Sequence of chain 1.B:
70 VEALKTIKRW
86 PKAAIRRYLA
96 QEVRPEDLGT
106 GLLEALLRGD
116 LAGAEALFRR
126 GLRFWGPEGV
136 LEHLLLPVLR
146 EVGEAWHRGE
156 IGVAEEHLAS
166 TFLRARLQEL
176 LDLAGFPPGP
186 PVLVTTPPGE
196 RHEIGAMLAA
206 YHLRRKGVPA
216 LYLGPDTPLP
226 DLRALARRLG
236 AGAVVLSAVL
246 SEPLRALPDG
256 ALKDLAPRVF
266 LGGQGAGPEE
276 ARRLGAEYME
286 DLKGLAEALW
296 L

Binding-site contacts:
Ligand atom C1' contacts residue GLU161 of chain 1.A at 3.5 Å.
Ligand atom C2' contacts residue GLU161 of chain 1.A at 3.5 Å.
Ligand atom O3' contacts residue GLU161 of chain 1.A at 3.6 Å.
Ligand atom C2' contacts residue TRP151 of chain 1.A at 3.4 Å (hydrophobic).
Ligand atom C8 contacts residue B121 of chain 1.I at 3.8 Å.
Ligand atom C5 contacts residue B121 of chain 1.I at 4.0 Å.
Ligand atom N9 contacts residue VAL158 of chain 1.A at 3.9 Å.
Ligand atom C3' contacts residue GLU161 of chain 1.A at 4.1 Å.
Ligand atom N3 contacts residue B121 of chain 1.I at 3.9 Å.
Ligand atom O3' contacts residue TRP151 of chain 1.A at 3.2 Å.
Ligand atom C2 contacts residue VAL158 of chain 1.A at 4.2 Å (hydrophobic).
Ligand atom C2 contacts residue ASP221 of chain 1.B at 3.5 Å.
Ligand atom C2 contacts residue HIS162 of chain 1.A at 4.2 Å.
Ligand atom O4' contacts residue B121 of chain 1.I at 3.2 Å.
Ligand atom O2' contacts residue GLU161 of chain 1.A at 2.5 Å (salt-bridge).
Ligand atom N6 contacts residue PRO223 of chain 1.B at 4.2 Å.
Ligand atom C4 contacts residue VAL158 of chain 1.A at 3.7 Å (hydrophobic).
Ligand atom C3' contacts residue TRP151 of chain 1.A at 3.4 Å (hydrophobic).
Ligand atom N7 contacts residue TRP151 of chain 1.A at 4.1 Å.
Ligand atom C1' contacts residue B121 of chain 1.I at 3.7 Å.
Ligand atom O4' contacts residue GLU161 of chain 1.A at 4.0 Å.
Ligand atom O2' contacts residue VAL158 of chain 1.A at 3.4 Å.
Ligand atom O2' contacts residue TRP151 of chain 1.A at 3.7 Å.
Ligand atom C8 contacts residue TRP151 of chain 1.A at 3.5 Å (hydrophobic).
Ligand atom N9 contacts residue B121 of chain 1.I at 4.2 Å.
Ligand atom C4' contacts residue GLU161 of chain 1.A at 3.9 Å.
Ligand atom N1 contacts residue PRO223 of chain 1.B at 3.9 Å.
Ligand atom C6 contacts residue PRO223 of chain 1.B at 4.0 Å (hydrophobic).
Ligand atom C2' contacts residue VAL158 of chain 1.A at 3.9 Å (hydrophobic).
Ligand atom C5' contacts residue B121 of chain 1.I at 2.0 Å.
Ligand atom C2 contacts residue PRO223 of chain 1.B at 4.1 Å (hydrophobic).
Ligand atom C1' contacts residue VAL158 of chain 1.A at 3.9 Å (hydrophobic).
Ligand atom C4' contacts residue B121 of chain 1.I at 3.2 Å.
Ligand atom C8 contacts residue VAL158 of chain 1.A at 4.0 Å (hydrophobic).
Ligand atom C5' contacts residue HIS197 of chain 1.A at 4.1 Å.
Ligand atom N7 contacts residue B121 of chain 1.I at 3.8 Å.
Ligand atom N3 contacts residue VAL158 of chain 1.A at 3.6 Å.
Ligand atom N3 contacts residue ASP221 of chain 1.B at 4.2 Å.
Ligand atom N3 contacts residue HIS162 of chain 1.A at 3.6 Å.
Ligand atom N7 contacts residue VAL158 of chain 1.A at 4.2 Å.

Sequence of chain 1.A:
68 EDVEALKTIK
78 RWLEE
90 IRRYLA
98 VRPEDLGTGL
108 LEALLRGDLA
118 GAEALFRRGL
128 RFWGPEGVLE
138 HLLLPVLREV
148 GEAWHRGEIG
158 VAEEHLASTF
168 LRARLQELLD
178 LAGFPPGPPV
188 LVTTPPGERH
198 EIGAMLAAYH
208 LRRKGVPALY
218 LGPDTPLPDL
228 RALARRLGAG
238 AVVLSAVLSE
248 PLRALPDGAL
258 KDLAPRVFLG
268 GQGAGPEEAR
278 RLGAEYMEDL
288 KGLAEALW

A small-molecule ligand and the protein it binds are described below.
Small molecule (SMILES): C[C@H]1O[C@@H](n2cnc3c(N)ncnc32)[C@H](O)[C@@H]1O